Binding-site contacts:
Ligand atom O7 contacts residue ASN300 of chain 1.C at 3.3 Å (h-bond).
Ligand atom O6 contacts residue GLU299 of chain 1.C at 4.3 Å.
Ligand atom C4 contacts residue ASN300 of chain 1.C at 4.2 Å.
Ligand atom C5 contacts residue ASN300 of chain 1.C at 3.7 Å.
Ligand atom C1 contacts residue ASN300 of chain 1.C at 1.4 Å.
Ligand atom N2 contacts residue ASN300 of chain 1.C at 2.9 Å (h-bond).
Ligand atom C8 contacts residue ASN300 of chain 1.C at 4.3 Å.
Ligand atom C7 contacts residue ASN300 of chain 1.C at 3.2 Å.
Ligand atom C3 contacts residue ASN300 of chain 1.C at 3.8 Å.
Ligand atom O5 contacts residue ASN300 of chain 1.C at 2.4 Å (h-bond).
Ligand atom O6 contacts residue ASN300 of chain 1.C at 4.3 Å.
Ligand atom C2 contacts residue ASN300 of chain 1.C at 2.5 Å.

Sequence of chain 1.C:
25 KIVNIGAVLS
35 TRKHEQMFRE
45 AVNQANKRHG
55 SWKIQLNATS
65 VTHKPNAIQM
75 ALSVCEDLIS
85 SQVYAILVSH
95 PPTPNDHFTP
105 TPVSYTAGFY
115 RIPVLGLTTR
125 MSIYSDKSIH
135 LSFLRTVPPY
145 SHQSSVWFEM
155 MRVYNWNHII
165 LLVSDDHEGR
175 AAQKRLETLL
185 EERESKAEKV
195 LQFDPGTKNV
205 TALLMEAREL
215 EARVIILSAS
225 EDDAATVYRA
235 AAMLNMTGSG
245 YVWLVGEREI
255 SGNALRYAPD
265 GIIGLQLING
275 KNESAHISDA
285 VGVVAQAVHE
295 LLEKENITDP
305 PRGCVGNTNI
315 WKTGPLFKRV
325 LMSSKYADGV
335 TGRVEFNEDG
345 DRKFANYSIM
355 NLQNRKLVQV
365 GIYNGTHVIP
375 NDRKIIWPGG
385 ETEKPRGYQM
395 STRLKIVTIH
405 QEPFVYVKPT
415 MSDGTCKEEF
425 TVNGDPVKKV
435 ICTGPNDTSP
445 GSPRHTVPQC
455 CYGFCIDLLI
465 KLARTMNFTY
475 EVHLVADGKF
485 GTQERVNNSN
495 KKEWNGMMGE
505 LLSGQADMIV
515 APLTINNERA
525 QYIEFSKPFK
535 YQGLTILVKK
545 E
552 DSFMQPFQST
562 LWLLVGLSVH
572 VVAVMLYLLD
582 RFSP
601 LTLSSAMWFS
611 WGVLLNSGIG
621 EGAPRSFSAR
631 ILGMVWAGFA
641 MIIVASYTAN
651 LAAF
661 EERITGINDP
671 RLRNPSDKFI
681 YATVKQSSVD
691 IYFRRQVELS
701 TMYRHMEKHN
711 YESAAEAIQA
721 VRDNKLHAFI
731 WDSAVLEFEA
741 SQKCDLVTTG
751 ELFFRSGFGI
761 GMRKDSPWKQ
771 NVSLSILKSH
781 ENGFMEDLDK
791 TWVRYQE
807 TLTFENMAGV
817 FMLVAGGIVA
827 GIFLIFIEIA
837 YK

This protein binds this small molecule.
Small molecule (SMILES): CC(=O)N[C@@H]1[C@@H](O)[C@H](O)[C@@H](CO)O[C@H]1O